The small molecule below binds the protein below.
Small molecule (SMILES): O=Cc1ccc(O)cc1

Binding-site contacts:
Ligand atom C6 contacts residue LEU124 of chain 2.B at 3.3 Å (hydrophobic).
Ligand atom O1' contacts residue ZN1 of chain 2.F at 4.0 Å.
Ligand atom C1 contacts residue VAL120 of chain 2.B at 4.2 Å (hydrophobic).
Ligand atom C3 contacts residue GLY121 of chain 2.B at 4.4 Å.
Ligand atom C5 contacts residue LEU124 of chain 2.B at 3.8 Å (hydrophobic).
Ligand atom O1' contacts residue TRP21 of chain 2.A at 4.3 Å.
Ligand atom C1 contacts residue PYR1 of chain 2.D at 4.0 Å.
Ligand atom C1' contacts residue ARG72 of chain 2.A at 3.3 Å.
Ligand atom C1' contacts residue HIS47 of chain 2.A at 3.8 Å.
Ligand atom C6 contacts residue TRP21 of chain 2.A at 4.0 Å (hydrophobic).
Ligand atom C3 contacts residue ALA123 of chain 2.B at 3.9 Å (hydrophobic).
Ligand atom C4 contacts residue ALA123 of chain 2.B at 3.4 Å (hydrophobic).
Ligand atom O4 contacts residue LEU214 of chain 2.A at 4.4 Å.
Ligand atom O1' contacts residue ARG72 of chain 2.A at 2.5 Å (salt-bridge).
Ligand atom C6 contacts residue LEU214 of chain 2.A at 3.6 Å (hydrophobic).
Ligand atom C6 contacts residue ARG72 of chain 2.A at 4.5 Å.
Ligand atom C2 contacts residue PYR1 of chain 2.D at 4.3 Å.
Ligand atom C3 contacts residue ALA176 of chain 2.A at 4.3 Å (hydrophobic).
Ligand atom C2 contacts residue ALA176 of chain 2.A at 3.9 Å (hydrophobic).
Ligand atom C1 contacts residue LEU124 of chain 2.B at 3.9 Å (hydrophobic).
Ligand atom C1 contacts residue ARG72 of chain 2.A at 4.4 Å.
Ligand atom C5 contacts residue ALA123 of chain 2.B at 4.2 Å (hydrophobic).
Ligand atom C1' contacts residue ZN1 of chain 2.F at 4.4 Å.
Ligand atom O1' contacts residue PYR1 of chain 2.D at 2.9 Å (h-bond).
Ligand atom C5 contacts residue LEU214 of chain 2.A at 3.3 Å (hydrophobic).
Ligand atom O1' contacts residue HIS47 of chain 2.A at 3.8 Å.
Ligand atom C1' contacts residue GLY121 of chain 2.B at 3.8 Å.
Ligand atom O4 contacts residue ALA123 of chain 2.B at 2.9 Å.
Ligand atom C1' contacts residue PYR1 of chain 2.D at 3.5 Å.
Ligand atom C4 contacts residue LEU214 of chain 2.A at 4.0 Å (hydrophobic).
Ligand atom C1' contacts residue LEU124 of chain 2.B at 4.2 Å (hydrophobic).
Ligand atom C5 contacts residue VAL236 of chain 2.A at 3.9 Å (hydrophobic).
Ligand atom C1' contacts residue VAL120 of chain 2.B at 3.6 Å (hydrophobic).
Ligand atom C4 contacts residue VAL236 of chain 2.A at 4.4 Å (hydrophobic).
Ligand atom O4 contacts residue VAL236 of chain 2.A at 4.0 Å.
Ligand atom O1' contacts residue VAL120 of chain 2.B at 4.4 Å.
Ligand atom C1 contacts residue GLY121 of chain 2.B at 3.9 Å.
Ligand atom C2 contacts residue VAL120 of chain 2.B at 3.9 Å (hydrophobic).
Ligand atom C2 contacts residue GLY121 of chain 2.B at 3.6 Å.
Ligand atom C6 contacts residue PYR1 of chain 2.D at 4.2 Å.

Sequence of chain 2.A:
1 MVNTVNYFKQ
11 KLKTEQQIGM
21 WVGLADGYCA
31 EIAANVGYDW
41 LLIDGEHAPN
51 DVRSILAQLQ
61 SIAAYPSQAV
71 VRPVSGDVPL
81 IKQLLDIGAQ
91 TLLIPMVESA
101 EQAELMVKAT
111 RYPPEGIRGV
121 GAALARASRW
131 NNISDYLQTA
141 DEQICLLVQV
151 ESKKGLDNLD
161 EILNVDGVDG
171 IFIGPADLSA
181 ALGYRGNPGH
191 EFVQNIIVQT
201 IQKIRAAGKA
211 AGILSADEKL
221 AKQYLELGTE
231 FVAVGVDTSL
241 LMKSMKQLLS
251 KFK

Sequence of chain 2.B:
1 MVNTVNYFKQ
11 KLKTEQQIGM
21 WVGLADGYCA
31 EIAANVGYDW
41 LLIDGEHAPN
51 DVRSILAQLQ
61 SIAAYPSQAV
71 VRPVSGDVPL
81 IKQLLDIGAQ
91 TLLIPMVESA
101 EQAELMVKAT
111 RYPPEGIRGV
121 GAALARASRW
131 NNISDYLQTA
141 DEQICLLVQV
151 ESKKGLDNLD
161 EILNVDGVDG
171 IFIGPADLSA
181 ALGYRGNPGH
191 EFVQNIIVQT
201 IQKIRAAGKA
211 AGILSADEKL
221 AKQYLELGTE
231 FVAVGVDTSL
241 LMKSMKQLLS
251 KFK